This protein binds this small molecule.
Small molecule (SMILES): CC(=O)N[C@@H]1[C@@H](O)[C@H](O)[C@@H](CO)O[C@H]1O

Sequence of chain 2.A:
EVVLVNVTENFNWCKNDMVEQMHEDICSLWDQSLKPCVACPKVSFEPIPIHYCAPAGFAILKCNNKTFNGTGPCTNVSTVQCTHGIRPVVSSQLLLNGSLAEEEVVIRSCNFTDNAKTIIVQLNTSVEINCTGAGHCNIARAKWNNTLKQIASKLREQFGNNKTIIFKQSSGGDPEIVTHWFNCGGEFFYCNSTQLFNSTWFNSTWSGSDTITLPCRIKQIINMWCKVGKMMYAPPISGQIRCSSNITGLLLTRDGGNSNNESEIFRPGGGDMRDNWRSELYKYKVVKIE

Binding-site contacts:
Ligand atom C6 contacts residue ASN83 of chain 2.A at 3.7 Å.
Ligand atom O3 contacts residue ASN95 of chain 2.A at 4.4 Å.
Ligand atom C6 contacts residue VAL3 of chain 2.A at 3.5 Å (hydrophobic).
Ligand atom O5 contacts residue ASN95 of chain 2.A at 2.3 Å (h-bond).
Ligand atom O5 contacts residue ASN83 of chain 2.A at 3.3 Å (h-bond).
Ligand atom C5 contacts residue ASN95 of chain 2.A at 3.6 Å.
Ligand atom N2 contacts residue ASN95 of chain 2.A at 3.0 Å (h-bond).
Ligand atom O6 contacts residue VAL3 of chain 2.A at 3.5 Å.
Ligand atom C4 contacts residue ASN95 of chain 2.A at 4.0 Å.
Ligand atom C3 contacts residue ASN95 of chain 2.A at 3.6 Å.
Ligand atom C5 contacts residue VAL3 of chain 2.A at 4.3 Å (hydrophobic).
Ligand atom C1 contacts residue ASN83 of chain 2.A at 3.8 Å.
Ligand atom O5 contacts residue VAL3 of chain 2.A at 3.9 Å.
Ligand atom C7 contacts residue ASN95 of chain 2.A at 4.1 Å.
Ligand atom C5 contacts residue ASN83 of chain 2.A at 4.1 Å.
Ligand atom C2 contacts residue ASN95 of chain 2.A at 2.2 Å.
Ligand atom C1 contacts residue ASN95 of chain 2.A at 1.4 Å.